Sequence of chain 1.B:
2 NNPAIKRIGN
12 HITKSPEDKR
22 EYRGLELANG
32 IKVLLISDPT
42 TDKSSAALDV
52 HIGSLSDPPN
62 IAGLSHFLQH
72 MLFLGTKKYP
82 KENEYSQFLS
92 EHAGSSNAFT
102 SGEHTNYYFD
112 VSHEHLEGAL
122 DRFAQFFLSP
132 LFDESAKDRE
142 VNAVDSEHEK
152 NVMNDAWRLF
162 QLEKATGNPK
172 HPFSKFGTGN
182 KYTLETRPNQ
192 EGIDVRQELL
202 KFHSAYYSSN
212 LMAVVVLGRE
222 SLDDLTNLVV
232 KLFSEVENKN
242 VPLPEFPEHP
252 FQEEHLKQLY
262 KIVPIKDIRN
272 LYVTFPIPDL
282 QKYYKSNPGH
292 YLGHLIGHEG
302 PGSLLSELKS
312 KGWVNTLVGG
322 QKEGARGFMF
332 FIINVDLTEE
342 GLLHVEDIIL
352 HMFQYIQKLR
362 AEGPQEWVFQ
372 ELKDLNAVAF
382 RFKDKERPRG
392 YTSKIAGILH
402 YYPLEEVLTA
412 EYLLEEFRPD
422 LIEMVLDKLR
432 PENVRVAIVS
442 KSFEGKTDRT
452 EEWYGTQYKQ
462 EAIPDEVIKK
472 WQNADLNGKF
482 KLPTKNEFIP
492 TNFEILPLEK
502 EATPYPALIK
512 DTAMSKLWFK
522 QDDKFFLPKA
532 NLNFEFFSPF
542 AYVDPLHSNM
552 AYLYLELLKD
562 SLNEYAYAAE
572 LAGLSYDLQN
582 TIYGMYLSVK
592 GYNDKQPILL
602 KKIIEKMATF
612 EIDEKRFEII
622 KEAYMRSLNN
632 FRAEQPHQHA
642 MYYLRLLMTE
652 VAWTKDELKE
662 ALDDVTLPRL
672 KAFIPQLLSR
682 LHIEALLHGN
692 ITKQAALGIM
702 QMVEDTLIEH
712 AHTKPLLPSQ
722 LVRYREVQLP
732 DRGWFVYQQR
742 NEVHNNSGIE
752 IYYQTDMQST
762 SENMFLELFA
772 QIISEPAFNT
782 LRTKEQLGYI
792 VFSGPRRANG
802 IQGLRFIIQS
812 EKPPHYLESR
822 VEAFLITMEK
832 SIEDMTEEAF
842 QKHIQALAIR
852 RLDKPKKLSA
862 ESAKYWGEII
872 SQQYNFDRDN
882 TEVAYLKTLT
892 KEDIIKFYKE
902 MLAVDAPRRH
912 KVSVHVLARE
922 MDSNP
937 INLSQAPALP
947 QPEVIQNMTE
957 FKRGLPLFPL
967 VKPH

Binding-site contacts:
Ligand atom C34 contacts residue TYR273 of chain 1.B at 3.4 Å (hydrophobic).
Ligand atom C32 contacts residue THR275 of chain 1.B at 2.9 Å.
Ligand atom C08 contacts residue GLN322 of chain 1.B at 3.9 Å.
Ligand atom O01 contacts residue ILE333 of chain 1.B at 4.0 Å.
Ligand atom C32 contacts residue GLU164 of chain 1.B at 3.9 Å.
Ligand atom O35 contacts residue ILE333 of chain 1.B at 4.0 Å.
Ligand atom C26 contacts residue ALA438 of chain 1.B at 4.0 Å (hydrophobic).
Ligand atom O35 contacts residue VAL319 of chain 1.B at 3.0 Å.
Ligand atom C25 contacts residue TYR273 of chain 1.B at 4.2 Å (hydrophobic).
Ligand atom C27 contacts residue LEU160 of chain 1.B at 3.5 Å (hydrophobic).
Ligand atom C22 contacts residue LYS323 of chain 1.B at 3.7 Å.
Ligand atom C29 contacts residue TYR261 of chain 1.B at 3.7 Å (hydrophobic).
Ligand atom C29 contacts residue ALA438 of chain 1.B at 4.1 Å (hydrophobic).
Ligand atom C30 contacts residue ALA438 of chain 1.B at 3.7 Å (hydrophobic).
Ligand atom C30 contacts residue TYR261 of chain 1.B at 4.2 Å (hydrophobic).
Ligand atom C23 contacts residue LYS323 of chain 1.B at 3.6 Å.
Ligand atom C31 contacts residue ARG436 of chain 1.B at 4.1 Å.
Ligand atom C28 contacts residue ARG436 of chain 1.B at 3.9 Å.
Ligand atom C18 contacts residue ALA157 of chain 1.B at 3.5 Å (hydrophobic).
Ligand atom O01 contacts residue LYS323 of chain 1.B at 3.9 Å.
Ligand atom C12 contacts residue ASN335 of chain 1.B at 4.2 Å.
Ligand atom S02 contacts residue VAL319 of chain 1.B at 4.0 Å.
Ligand atom C23 contacts residue GLU164 of chain 1.B at 3.4 Å.
Ligand atom C28 contacts residue GLU164 of chain 1.B at 4.2 Å.
Ligand atom C26 contacts residue GLU164 of chain 1.B at 3.9 Å.
Ligand atom C32 contacts residue TYR273 of chain 1.B at 3.9 Å (hydrophobic).
Ligand atom C14 contacts residue ASN335 of chain 1.B at 3.8 Å.
Ligand atom C25 contacts residue THR275 of chain 1.B at 4.2 Å.
Ligand atom C22 contacts residue GLU164 of chain 1.B at 3.9 Å.
Ligand atom C13 contacts residue ASN335 of chain 1.B at 3.0 Å.
Ligand atom C30 contacts residue ARG436 of chain 1.B at 3.6 Å.
Ligand atom C29 contacts residue ARG436 of chain 1.B at 3.8 Å.
Ligand atom C28 contacts residue ALA438 of chain 1.B at 3.7 Å (hydrophobic).
Ligand atom C31 contacts residue THR275 of chain 1.B at 3.1 Å.
Ligand atom C31 contacts residue ALA438 of chain 1.B at 4.1 Å (hydrophobic).
Ligand atom C27 contacts residue GLU164 of chain 1.B at 3.6 Å.
Ligand atom C03 contacts residue VAL319 of chain 1.B at 4.1 Å (hydrophobic).
Ligand atom O19 contacts residue PHE161 of chain 1.B at 4.1 Å.
Ligand atom C33 contacts residue TYR273 of chain 1.B at 3.3 Å (hydrophobic).
Ligand atom C25 contacts residue GLU164 of chain 1.B at 4.1 Å.

This protein binds this small molecule.
Small molecule (SMILES): Cc1cccc(-c2ccc([C@@H]3[C@@H](CO)N4CCCCN(S(=O)(=O)c5nccn5C)C[C@@H]34)cc2)c1C